This small molecule binds to this protein.
Small molecule (SMILES): CC(=O)N[C@H]1[C@H]([C@H](O)[C@H](O)CO)O[C@@](O[C@H]2[C@@H](O)[C@@H](CO)O[C@@H](O[C@H]3[C@H](O)[C@@H](O)[C@@H](O)O[C@@H]3CO)[C@@H]2O)(C(=O)O)C[C@@H]1O

Sequence of chain 3.B:
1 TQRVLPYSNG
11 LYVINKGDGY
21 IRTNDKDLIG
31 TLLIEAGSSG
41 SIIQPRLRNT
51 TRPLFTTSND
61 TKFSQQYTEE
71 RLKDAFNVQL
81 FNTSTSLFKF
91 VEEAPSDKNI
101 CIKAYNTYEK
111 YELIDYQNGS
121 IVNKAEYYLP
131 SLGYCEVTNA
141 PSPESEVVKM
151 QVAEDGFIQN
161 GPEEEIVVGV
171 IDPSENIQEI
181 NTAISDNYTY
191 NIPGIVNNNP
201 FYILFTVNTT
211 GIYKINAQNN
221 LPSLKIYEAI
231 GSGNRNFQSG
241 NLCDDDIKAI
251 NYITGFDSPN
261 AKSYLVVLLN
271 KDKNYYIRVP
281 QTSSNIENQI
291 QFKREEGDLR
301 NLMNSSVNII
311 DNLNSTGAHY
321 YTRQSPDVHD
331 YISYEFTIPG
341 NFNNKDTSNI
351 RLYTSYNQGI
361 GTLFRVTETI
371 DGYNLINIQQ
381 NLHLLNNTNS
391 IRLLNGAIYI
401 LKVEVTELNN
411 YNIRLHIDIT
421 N

Binding-site contacts:
Ligand atom C8 contacts residue TYR321 of chain 3.B at 4.2 Å (hydrophobic).
Ligand atom O6 contacts residue ASN260 of chain 3.B at 3.1 Å (h-bond).
Ligand atom O6 contacts residue THR322 of chain 3.B at 4.1 Å.
Ligand atom O1B contacts residue THR322 of chain 3.B at 2.6 Å (h-bond).
Ligand atom C1 contacts residue TYR320 of chain 3.B at 4.2 Å (hydrophobic).
Ligand atom O7 contacts residue ASN312 of chain 3.B at 3.6 Å (h-bond).
Ligand atom C9 contacts residue TYR321 of chain 3.B at 4.2 Å (hydrophobic).
Ligand atom C6 contacts residue TYR320 of chain 3.B at 3.8 Å (hydrophobic).
Ligand atom C11 contacts residue TYR321 of chain 3.B at 3.6 Å (hydrophobic).
Ligand atom O5 contacts residue ASN260 of chain 3.B at 3.7 Å.
Ligand atom C5 contacts residue TYR320 of chain 3.B at 3.6 Å (hydrophobic).
Ligand atom O4 contacts residue TYR320 of chain 3.B at 3.4 Å.
Ligand atom C3 contacts residue TYR320 of chain 3.B at 4.0 Å (hydrophobic).
Ligand atom O1A contacts residue TYR321 of chain 3.B at 3.5 Å.
Ligand atom O1A contacts residue ARG323 of chain 3.B at 4.0 Å.
Ligand atom C11 contacts residue HIS319 of chain 3.B at 4.0 Å.
Ligand atom C9 contacts residue ARG323 of chain 3.B at 3.5 Å.
Ligand atom O1A contacts residue THR322 of chain 3.B at 2.6 Å (h-bond).
Ligand atom N5 contacts residue TYR321 of chain 3.B at 4.0 Å.
Ligand atom C4 contacts residue TYR320 of chain 3.B at 3.5 Å (hydrophobic).
Ligand atom C11 contacts residue ASN312 of chain 3.B at 3.4 Å.
Ligand atom O8 contacts residue TYR321 of chain 3.B at 3.8 Å.
Ligand atom O10 contacts residue ASN312 of chain 3.B at 3.7 Å.
Ligand atom O1B contacts residue TYR320 of chain 3.B at 3.3 Å.
Ligand atom C6 contacts residue ASN260 of chain 3.B at 3.8 Å.
Ligand atom C6 contacts residue THR322 of chain 3.B at 3.9 Å.
Ligand atom C11 contacts residue TYR320 of chain 3.B at 4.0 Å (hydrophobic).
Ligand atom C10 contacts residue ASN312 of chain 3.B at 3.7 Å.
Ligand atom C10 contacts residue TYR321 of chain 3.B at 4.2 Å (hydrophobic).
Ligand atom C7 contacts residue ASN312 of chain 3.B at 3.8 Å.
Ligand atom C8 contacts residue ARG323 of chain 3.B at 4.0 Å.
Ligand atom O9 contacts residue ARG323 of chain 3.B at 2.7 Å (salt-bridge).
Ligand atom N5 contacts residue ASN312 of chain 3.B at 4.3 Å.
Ligand atom N5 contacts residue TYR320 of chain 3.B at 3.0 Å (h-bond).
Ligand atom C7 contacts residue TYR321 of chain 3.B at 4.0 Å (hydrophobic).
Ligand atom O8 contacts residue ARG323 of chain 3.B at 2.9 Å (salt-bridge).
Ligand atom O1A contacts residue TYR320 of chain 3.B at 4.0 Å.
Ligand atom O6 contacts residue SER258 of chain 3.B at 3.6 Å.
Ligand atom C1 contacts residue THR322 of chain 3.B at 3.3 Å.
Ligand atom C10 contacts residue TYR320 of chain 3.B at 3.9 Å (hydrophobic).